Binding-site contacts:
Ligand atom O1A contacts residue ASN993 of chain 1.E at 4.2 Å.
Ligand atom C6B contacts residue PHE990 of chain 1.E at 3.6 Å (hydrophobic).
Ligand atom C1C contacts residue ASN993 of chain 1.E at 3.7 Å.
Ligand atom C5A contacts residue TRP876 of chain 1.E at 3.6 Å (hydrophobic).
Ligand atom O12 contacts residue SER773 of chain 1.E at 3.4 Å (h-bond).
Ligand atom O51 contacts residue LYS994 of chain 1.E at 3.7 Å.
Ligand atom O4 contacts residue LYS994 of chain 1.E at 4.1 Å.
Ligand atom P1 contacts residue SER773 of chain 1.E at 3.9 Å.
Ligand atom C4B contacts residue PHE990 of chain 1.E at 4.0 Å (hydrophobic).
Ligand atom O3C contacts residue TRP876 of chain 1.E at 4.0 Å.
Ligand atom C5B contacts residue THR879 of chain 1.E at 4.2 Å.
Ligand atom C3A contacts residue LEU775 of chain 1.E at 3.9 Å (hydrophobic).
Ligand atom O1B contacts residue ASN993 of chain 1.E at 3.4 Å (h-bond).
Ligand atom O3C contacts residue ASN993 of chain 1.E at 4.2 Å.
Ligand atom O53 contacts residue LYS994 of chain 1.E at 2.4 Å (salt-bridge).
Ligand atom C8B contacts residue ILE883 of chain 1.E at 3.8 Å (hydrophobic).
Ligand atom C2C contacts residue ASN993 of chain 1.E at 4.2 Å.
Ligand atom P4 contacts residue TYR995 of chain 1.E at 3.9 Å.
Ligand atom P4 contacts residue LYS994 of chain 1.E at 3.5 Å.
Ligand atom C5B contacts residue ILE989 of chain 1.E at 3.7 Å (hydrophobic).
Ligand atom C1B contacts residue ASN993 of chain 1.E at 3.9 Å.
Ligand atom C3B contacts residue ILE989 of chain 1.E at 4.2 Å (hydrophobic).
Ligand atom O42 contacts residue TYR995 of chain 1.E at 4.2 Å.
Ligand atom C2B contacts residue ILE989 of chain 1.E at 4.0 Å (hydrophobic).
Ligand atom O41 contacts residue TYR995 of chain 1.E at 3.4 Å (h-bond).
Ligand atom O42 contacts residue LYS994 of chain 1.E at 3.5 Å (salt-bridge).
Ligand atom O5 contacts residue LYS994 of chain 1.E at 4.1 Å.
Ligand atom C5B contacts residue PHE990 of chain 1.E at 3.6 Å (hydrophobic).
Ligand atom C3C contacts residue ASN993 of chain 1.E at 3.3 Å.
Ligand atom C8B contacts residue THR879 of chain 1.E at 4.2 Å.
Ligand atom P5 contacts residue LYS994 of chain 1.E at 3.5 Å.
Ligand atom O2C contacts residue TRP876 of chain 1.E at 3.8 Å.
Ligand atom C7B contacts residue THR879 of chain 1.E at 4.1 Å.
Ligand atom C3B contacts residue TRP876 of chain 1.E at 4.0 Å (hydrophobic).
Ligand atom C2A contacts residue LEU775 of chain 1.E at 4.2 Å (hydrophobic).
Ligand atom O43 contacts residue TYR995 of chain 1.E at 3.3 Å (h-bond).
Ligand atom O43 contacts residue LYS994 of chain 1.E at 2.4 Å (salt-bridge).
Ligand atom C5 contacts residue LYS994 of chain 1.E at 3.9 Å.
Ligand atom C4A contacts residue TRP876 of chain 1.E at 3.6 Å (hydrophobic).
Ligand atom O11 contacts residue SER773 of chain 1.E at 2.8 Å (h-bond).

Sequence of chain 1.E:
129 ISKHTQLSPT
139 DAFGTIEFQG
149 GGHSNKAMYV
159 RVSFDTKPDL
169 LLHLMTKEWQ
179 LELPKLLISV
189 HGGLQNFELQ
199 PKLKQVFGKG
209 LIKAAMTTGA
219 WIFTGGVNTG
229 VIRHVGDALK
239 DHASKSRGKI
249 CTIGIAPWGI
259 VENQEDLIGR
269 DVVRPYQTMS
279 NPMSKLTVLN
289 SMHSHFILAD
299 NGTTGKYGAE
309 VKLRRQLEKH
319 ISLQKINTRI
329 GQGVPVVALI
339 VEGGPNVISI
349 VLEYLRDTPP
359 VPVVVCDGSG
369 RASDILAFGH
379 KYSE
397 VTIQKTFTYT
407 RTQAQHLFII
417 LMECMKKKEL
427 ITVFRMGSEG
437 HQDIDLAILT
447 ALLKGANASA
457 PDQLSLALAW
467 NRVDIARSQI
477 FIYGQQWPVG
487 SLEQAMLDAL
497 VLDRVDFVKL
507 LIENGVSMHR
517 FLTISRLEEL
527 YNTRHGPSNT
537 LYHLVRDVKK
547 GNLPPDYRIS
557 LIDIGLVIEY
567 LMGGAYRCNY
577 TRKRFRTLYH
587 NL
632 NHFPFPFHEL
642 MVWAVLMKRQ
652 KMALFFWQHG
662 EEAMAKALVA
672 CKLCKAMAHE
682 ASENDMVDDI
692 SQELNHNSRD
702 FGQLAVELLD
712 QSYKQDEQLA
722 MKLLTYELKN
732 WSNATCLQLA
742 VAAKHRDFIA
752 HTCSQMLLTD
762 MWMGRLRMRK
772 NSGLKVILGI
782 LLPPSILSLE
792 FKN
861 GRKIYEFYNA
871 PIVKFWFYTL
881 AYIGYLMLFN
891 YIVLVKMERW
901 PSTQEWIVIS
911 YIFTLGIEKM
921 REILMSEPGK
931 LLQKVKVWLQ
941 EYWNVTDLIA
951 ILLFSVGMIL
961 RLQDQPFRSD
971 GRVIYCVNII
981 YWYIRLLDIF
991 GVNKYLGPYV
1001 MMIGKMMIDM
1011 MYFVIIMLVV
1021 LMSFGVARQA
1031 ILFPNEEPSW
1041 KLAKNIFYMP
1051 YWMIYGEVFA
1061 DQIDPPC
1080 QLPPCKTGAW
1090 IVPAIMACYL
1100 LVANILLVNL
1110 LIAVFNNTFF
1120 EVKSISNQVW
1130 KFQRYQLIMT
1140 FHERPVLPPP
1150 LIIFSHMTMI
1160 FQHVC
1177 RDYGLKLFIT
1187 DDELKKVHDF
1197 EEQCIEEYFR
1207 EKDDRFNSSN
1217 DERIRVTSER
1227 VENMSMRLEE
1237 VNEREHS

This small molecule binds to this protein.
Small molecule (SMILES): CCCCCCCC(=O)OC[C@H](COP(=O)(O)O[C@@H]1[C@H](O)[C@H](O)[C@@H](OP(=O)(O)O)[C@H](OP(=O)(O)O)[C@H]1O)OC(=O)CCCCCCC